Binding-site contacts:
Ligand atom O3 contacts residue ASN660 of chain 1.B at 3.9 Å.
Ligand atom C3 contacts residue ASN660 of chain 1.B at 3.6 Å.
Ligand atom C1 contacts residue ASN660 of chain 1.B at 1.4 Å.
Ligand atom O6 contacts residue ASN660 of chain 1.B at 3.8 Å.
Ligand atom C5 contacts residue ASN660 of chain 1.B at 3.6 Å.
Ligand atom O5 contacts residue ASN660 of chain 1.B at 2.4 Å (h-bond).
Ligand atom O6 contacts residue SER684 of chain 1.B at 3.4 Å (h-bond).
Ligand atom O7 contacts residue ASN660 of chain 1.B at 3.1 Å (h-bond).
Ligand atom N2 contacts residue ASN660 of chain 1.B at 3.3 Å (h-bond).
Ligand atom C2 contacts residue ASN660 of chain 1.B at 2.5 Å.
Ligand atom C7 contacts residue ASN660 of chain 1.B at 3.5 Å.
Ligand atom C6 contacts residue ASN660 of chain 1.B at 4.4 Å.
Ligand atom C4 contacts residue ASN660 of chain 1.B at 4.2 Å.

Sequence of chain 1.B:
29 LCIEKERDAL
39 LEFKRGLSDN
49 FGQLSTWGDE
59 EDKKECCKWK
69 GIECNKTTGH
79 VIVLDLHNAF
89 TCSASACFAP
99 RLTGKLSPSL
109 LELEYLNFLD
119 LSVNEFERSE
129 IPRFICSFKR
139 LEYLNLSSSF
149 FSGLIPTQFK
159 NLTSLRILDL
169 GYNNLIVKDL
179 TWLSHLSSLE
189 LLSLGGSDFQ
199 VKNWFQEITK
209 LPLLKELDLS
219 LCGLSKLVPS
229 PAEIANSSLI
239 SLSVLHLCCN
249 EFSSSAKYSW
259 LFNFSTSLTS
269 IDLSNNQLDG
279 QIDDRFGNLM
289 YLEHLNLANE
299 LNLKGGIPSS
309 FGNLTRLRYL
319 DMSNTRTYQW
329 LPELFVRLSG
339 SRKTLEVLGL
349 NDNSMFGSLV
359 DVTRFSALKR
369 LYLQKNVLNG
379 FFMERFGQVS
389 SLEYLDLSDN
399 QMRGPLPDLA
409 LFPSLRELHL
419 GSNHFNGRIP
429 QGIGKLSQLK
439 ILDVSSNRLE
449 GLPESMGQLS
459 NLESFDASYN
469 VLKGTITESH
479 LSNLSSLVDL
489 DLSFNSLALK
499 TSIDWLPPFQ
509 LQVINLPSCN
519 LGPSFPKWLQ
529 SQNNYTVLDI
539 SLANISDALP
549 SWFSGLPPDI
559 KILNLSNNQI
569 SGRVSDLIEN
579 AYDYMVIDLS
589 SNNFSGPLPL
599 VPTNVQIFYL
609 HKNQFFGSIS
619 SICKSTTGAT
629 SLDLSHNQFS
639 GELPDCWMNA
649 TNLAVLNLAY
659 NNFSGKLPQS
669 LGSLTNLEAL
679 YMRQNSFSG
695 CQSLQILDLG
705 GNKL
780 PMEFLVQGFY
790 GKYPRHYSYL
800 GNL

The small molecule below binds the protein below.
Small molecule (SMILES): CC(=O)N[C@@H]1[C@@H](O)[C@H](O)[C@@H](CO)O[C@H]1O